A small-molecule ligand and the protein it binds are described below.
Small molecule (SMILES): CCCCCCCCCCO[C@@H]1O[C@H](CO)[C@@H](O[C@H]2O[C@H](CO)[C@@H](O)[C@H](O)[C@H]2O)[C@H](O)[C@H]1O

Sequence of chain 1.B:
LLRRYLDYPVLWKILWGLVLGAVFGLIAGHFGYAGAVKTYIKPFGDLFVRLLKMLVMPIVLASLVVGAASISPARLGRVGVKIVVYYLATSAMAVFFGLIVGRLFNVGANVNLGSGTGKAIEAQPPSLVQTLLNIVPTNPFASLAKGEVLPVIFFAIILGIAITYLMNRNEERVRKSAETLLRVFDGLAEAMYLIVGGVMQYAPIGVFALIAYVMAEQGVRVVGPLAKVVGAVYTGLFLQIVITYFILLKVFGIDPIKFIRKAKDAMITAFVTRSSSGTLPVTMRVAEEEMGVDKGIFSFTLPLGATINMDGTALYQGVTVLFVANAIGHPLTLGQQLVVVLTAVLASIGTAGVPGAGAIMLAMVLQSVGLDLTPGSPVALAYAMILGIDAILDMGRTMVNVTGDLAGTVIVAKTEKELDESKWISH

Binding-site contacts:
Ligand atom O61 contacts residue GLY202 of chain 1.B at 4.3 Å.
Ligand atom C4 contacts residue GLY201 of chain 1.B at 4.4 Å.
Ligand atom C25 contacts residue GLY202 of chain 1.B at 3.5 Å.
Ligand atom O6 contacts residue ARG289 of chain 1.B at 4.1 Å.
Ligand atom C3 contacts residue GLY201 of chain 1.B at 4.4 Å.
Ligand atom C5 contacts residue ARG289 of chain 1.B at 4.4 Å.
Ligand atom C4 contacts residue GLY202 of chain 1.B at 4.3 Å.
Ligand atom C28 contacts residue GLY202 of chain 1.B at 3.5 Å.
Ligand atom C34 contacts residue LEU55 of chain 1.B at 4.3 Å (hydrophobic).
Ligand atom C2 contacts residue GLN205 of chain 1.B at 4.0 Å.
Ligand atom C11 contacts residue LEU198 of chain 1.B at 4.4 Å (hydrophobic).
Ligand atom C18 contacts residue GLN205 of chain 1.B at 4.4 Å.
Ligand atom C11 contacts residue GLU293 of chain 1.B at 4.2 Å.
Ligand atom C18 contacts residue GLY202 of chain 1.B at 3.8 Å.
Ligand atom O5 contacts residue GLY202 of chain 1.B at 3.8 Å.
Ligand atom C25 contacts residue GLN205 of chain 1.B at 4.5 Å.
Ligand atom O16 contacts residue GLN205 of chain 1.B at 3.8 Å.
Ligand atom C19 contacts residue GLY202 of chain 1.B at 4.2 Å.
Ligand atom O6 contacts residue TYR197 of chain 1.B at 4.4 Å.
Ligand atom O6 contacts residue GLU293 of chain 1.B at 3.3 Å (salt-bridge).
Ligand atom O55 contacts residue GLN205 of chain 1.B at 3.4 Å (h-bond).
Ligand atom C22 contacts residue GLY202 of chain 1.B at 3.4 Å.
Ligand atom C10 contacts residue ARG289 of chain 1.B at 3.9 Å.
Ligand atom C1 contacts residue GLN205 of chain 1.B at 3.3 Å.
Ligand atom C34 contacts residue TYR206 of chain 1.B at 4.5 Å (hydrophobic).
Ligand atom O61 contacts residue GLY201 of chain 1.B at 4.4 Å.
Ligand atom C31 contacts residue TYR206 of chain 1.B at 4.2 Å (hydrophobic).
Ligand atom C57 contacts residue LEU198 of chain 1.B at 3.5 Å (hydrophobic).
Ligand atom C6 contacts residue GLN205 of chain 1.B at 4.2 Å.
Ligand atom O49 contacts residue GLN205 of chain 1.B at 2.4 Å (h-bond).
Ligand atom O1 contacts residue ARG289 of chain 1.B at 3.8 Å.
Ligand atom C57 contacts residue GLY202 of chain 1.B at 3.3 Å.
Ligand atom O61 contacts residue LEU198 of chain 1.B at 3.2 Å.
Ligand atom C57 contacts residue GLY201 of chain 1.B at 3.5 Å.